The small molecule below binds the protein below.
Small molecule (SMILES): CC(=O)C[C@H]1[C@@H](OP(=O)(O)OP(=O)(O)OC[C@H]2O[C@@H](n3ccc(=O)[nH]c3=O)[C@H](O)[C@@H]2O)O[C@H](CO)[C@H](O)[C@@H]1O

Binding-site contacts:
Ligand atom C2 contacts residue ASN236 of chain 2.D at 3.2 Å.
Ligand atom C4 contacts residue TYR234 of chain 2.D at 3.5 Å (hydrophobic).
Ligand atom O3' contacts residue NAD1 of chain 2.O at 2.9 Å.
Ligand atom C6 contacts residue ARG308 of chain 2.D at 3.3 Å.
Ligand atom C5 contacts residue ARG308 of chain 2.D at 3.4 Å.
Ligand atom C4 contacts residue LYS222 of chain 2.D at 3.6 Å.
Ligand atom O2' contacts residue ASN236 of chain 2.D at 3.0 Å (h-bond).
Ligand atom C4' contacts residue NAD1 of chain 2.O at 2.9 Å.
Ligand atom O2 contacts residue ASN236 of chain 2.D at 2.7 Å (h-bond).
Ligand atom C6' contacts residue SER112 of chain 2.D at 3.4 Å.
Ligand atom O4' contacts residue NAD1 of chain 2.O at 3.0 Å.
Ligand atom O2A contacts residue VAL219 of chain 2.D at 3.4 Å (h-bond).
Ligand atom C2 contacts residue TYR234 of chain 2.D at 3.3 Å (hydrophobic).
Ligand atom N1 contacts residue ASN236 of chain 2.D at 3.1 Å (h-bond).
Ligand atom N3 contacts residue TRP223 of chain 2.D at 3.6 Å.
Ligand atom O1A contacts residue VAL219 of chain 2.D at 3.5 Å (h-bond).
Ligand atom O6' contacts residue GLY111 of chain 2.D at 3.4 Å.
Ligand atom O2 contacts residue TYR234 of chain 2.D at 3.2 Å (h-bond).
Ligand atom O4B contacts residue VAL219 of chain 2.D at 3.5 Å.
Ligand atom O3' contacts residue TYR202 of chain 2.D at 3.0 Å (h-bond).
Ligand atom C3' contacts residue NAD1 of chain 2.O at 3.4 Å.
Ligand atom O2 contacts residue ILE235 of chain 2.D at 3.3 Å.
Ligand atom O4 contacts residue LYS222 of chain 2.D at 2.6 Å (salt-bridge).
Ligand atom O3B contacts residue THR241 of chain 2.D at 3.4 Å.
Ligand atom N3 contacts residue ASN236 of chain 2.D at 3.5 Å (h-bond).
Ligand atom O4' contacts residue TYR175 of chain 2.D at 2.8 Å (h-bond).
Ligand atom O4' contacts residue SER151 of chain 2.D at 3.4 Å (h-bond).
Ligand atom N3 contacts residue TYR234 of chain 2.D at 2.5 Å (h-bond).
Ligand atom O6' contacts residue SER112 of chain 2.D at 3.1 Å (h-bond).
Ligand atom O3' contacts residue SER151 of chain 2.D at 3.3 Å (h-bond).
Ligand atom O4B contacts residue LEU280 of chain 2.D at 3.5 Å.
Ligand atom O1B contacts residue ARG243 of chain 2.D at 2.9 Å (salt-bridge).
Ligand atom C7' contacts residue SER152 of chain 2.D at 3.6 Å.
Ligand atom O1B contacts residue ASN204 of chain 2.D at 3.2 Å (h-bond).
Ligand atom C6 contacts residue ASN236 of chain 2.D at 3.4 Å.
Ligand atom C2B contacts residue ASN236 of chain 2.D at 3.5 Å.
Ligand atom O1' contacts residue ASN204 of chain 2.D at 3.2 Å (h-bond).
Ligand atom O3' contacts residue SER152 of chain 2.D at 3.1 Å (h-bond).
Ligand atom C9' contacts residue SER152 of chain 2.D at 3.0 Å.
Ligand atom O3B contacts residue ASP311 of chain 2.D at 3.1 Å (salt-bridge).

Sequence of chain 2.D:
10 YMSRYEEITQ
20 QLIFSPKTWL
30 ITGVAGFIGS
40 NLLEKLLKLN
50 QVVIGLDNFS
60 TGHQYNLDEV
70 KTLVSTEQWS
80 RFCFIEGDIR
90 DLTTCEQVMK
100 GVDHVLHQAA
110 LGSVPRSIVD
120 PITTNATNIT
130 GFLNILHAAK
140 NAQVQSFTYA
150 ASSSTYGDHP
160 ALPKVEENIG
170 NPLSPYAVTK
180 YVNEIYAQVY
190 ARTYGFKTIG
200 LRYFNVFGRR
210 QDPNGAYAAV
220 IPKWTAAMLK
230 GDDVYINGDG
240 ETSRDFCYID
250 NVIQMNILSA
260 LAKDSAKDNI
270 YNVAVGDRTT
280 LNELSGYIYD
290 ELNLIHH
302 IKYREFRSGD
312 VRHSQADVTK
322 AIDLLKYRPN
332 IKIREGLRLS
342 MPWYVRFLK